This small molecule binds to this protein.
Small molecule (SMILES): CC(=O)N[C@@H]1[C@@H](O)[C@H](O)[C@@H](CO)O[C@H]1O

Sequence of chain 1.I:
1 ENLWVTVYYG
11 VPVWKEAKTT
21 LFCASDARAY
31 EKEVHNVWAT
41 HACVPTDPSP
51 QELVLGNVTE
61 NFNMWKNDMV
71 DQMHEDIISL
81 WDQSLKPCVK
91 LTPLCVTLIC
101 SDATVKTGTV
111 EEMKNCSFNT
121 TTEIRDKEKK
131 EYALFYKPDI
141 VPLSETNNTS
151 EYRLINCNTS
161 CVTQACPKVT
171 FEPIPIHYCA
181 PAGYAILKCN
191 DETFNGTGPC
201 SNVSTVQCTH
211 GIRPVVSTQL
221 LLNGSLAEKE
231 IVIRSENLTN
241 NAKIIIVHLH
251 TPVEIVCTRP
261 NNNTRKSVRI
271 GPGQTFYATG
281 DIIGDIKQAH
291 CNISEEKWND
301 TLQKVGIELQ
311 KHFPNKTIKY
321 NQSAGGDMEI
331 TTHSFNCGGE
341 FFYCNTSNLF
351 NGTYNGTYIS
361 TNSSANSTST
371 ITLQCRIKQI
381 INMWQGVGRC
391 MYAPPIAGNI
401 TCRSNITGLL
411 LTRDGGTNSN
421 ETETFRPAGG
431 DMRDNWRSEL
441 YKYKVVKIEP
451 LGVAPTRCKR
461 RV

Binding-site contacts:
Ligand atom N2 contacts residue ASN405 of chain 1.I at 2.9 Å (h-bond).
Ligand atom C4 contacts residue ASN405 of chain 1.I at 4.2 Å.
Ligand atom O7 contacts residue ASN405 of chain 1.I at 3.1 Å (h-bond).
Ligand atom C1 contacts residue PRO252 of chain 1.I at 4.2 Å (hydrophobic).
Ligand atom C1 contacts residue ASN405 of chain 1.I at 1.4 Å.
Ligand atom O5 contacts residue ASN405 of chain 1.I at 2.4 Å (h-bond).
Ligand atom C5 contacts residue ASN405 of chain 1.I at 3.7 Å.
Ligand atom O5 contacts residue PRO252 of chain 1.I at 3.7 Å.
Ligand atom C8 contacts residue ASN405 of chain 1.I at 4.1 Å.
Ligand atom C8 contacts residue NAG1 of chain 1.ZA at 3.6 Å.
Ligand atom C2 contacts residue ASN405 of chain 1.I at 2.4 Å.
Ligand atom C7 contacts residue ASN405 of chain 1.I at 3.3 Å.
Ligand atom C3 contacts residue ASN405 of chain 1.I at 3.8 Å.